This small molecule binds to this protein.
Small molecule (SMILES): Nc1nc2c(ncn2[C@@H]2O[C@H](CO[P](=O)(O)C[P](=O)(O)OP(=O)(O)O)[C@@H](O)[C@H]2O)c(=O)[nH]1

Binding-site contacts:
Ligand atom O2G contacts residue ASN99 of chain 107.B at 2.9 Å (h-bond).
Ligand atom O2B contacts residue GLY144 of chain 107.B at 2.7 Å (h-bond).
Ligand atom PB contacts residue THR143 of chain 107.B at 3.3 Å.
Ligand atom C8 contacts residue ASN329 of chain 108.A at 3.1 Å.
Ligand atom O1G contacts residue THR143 of chain 107.B at 3.4 Å.
Ligand atom N1 contacts residue ASN226 of chain 107.B at 2.7 Å (h-bond).
Ligand atom O1B contacts residue LEU248 of chain 108.A at 3.3 Å.
Ligand atom PG contacts residue MG1 of chain 107.F at 3.5 Å.
Ligand atom O1A contacts residue GLN11 of chain 107.B at 3.1 Å.
Ligand atom O3G contacts residue MG1 of chain 107.F at 2.5 Å.
Ligand atom O4' contacts residue SER138 of chain 107.B at 3.3 Å (h-bond).
Ligand atom C2' contacts residue ASN329 of chain 108.A at 2.5 Å.
Ligand atom O3B contacts residue GLY142 of chain 107.B at 3.5 Å (h-bond).
Ligand atom C2 contacts residue ASN204 of chain 107.B at 3.4 Å.
Ligand atom O6 contacts residue ASN226 of chain 107.B at 3.1 Å (h-bond).
Ligand atom O2B contacts residue THR143 of chain 107.B at 2.7 Å (h-bond).
Ligand atom C2 contacts residue TYR222 of chain 107.B at 3.5 Å (hydrophobic).
Ligand atom C4 contacts residue ASN329 of chain 108.A at 3.2 Å.
Ligand atom O1G contacts residue ALA97 of chain 107.B at 3.0 Å (h-bond).
Ligand atom C6 contacts residue ASN226 of chain 107.B at 3.3 Å.
Ligand atom O2A contacts residue CYS12 of chain 107.B at 3.3 Å (h-bond).
Ligand atom N3 contacts residue ASN204 of chain 107.B at 3.0 Å (h-bond).
Ligand atom C1' contacts residue ASN329 of chain 108.A at 3.1 Å.
Ligand atom O1B contacts residue GLN11 of chain 107.B at 3.2 Å (h-bond).
Ligand atom O6 contacts residue GLN15 of chain 107.B at 2.5 Å (h-bond).
Ligand atom N2 contacts residue ASN226 of chain 107.B at 2.9 Å (h-bond).
Ligand atom O3B contacts residue THR143 of chain 107.B at 3.1 Å (h-bond).
Ligand atom C4' contacts residue SER138 of chain 107.B at 3.2 Å.
Ligand atom O2A contacts residue GLN11 of chain 107.B at 3.5 Å (h-bond).
Ligand atom N7 contacts residue PRO325 of chain 108.A at 3.5 Å.
Ligand atom O2' contacts residue ASN329 of chain 108.A at 2.1 Å.
Ligand atom O2G contacts residue GLY142 of chain 107.B at 3.0 Å (h-bond).
Ligand atom C3' contacts residue ASN329 of chain 108.A at 3.5 Å.
Ligand atom O2B contacts residue GLY10 of chain 107.B at 3.2 Å.
Ligand atom N1 contacts residue TYR222 of chain 107.B at 3.2 Å.
Ligand atom O3' contacts residue GLU181 of chain 107.B at 3.3 Å (salt-bridge).
Ligand atom N9 contacts residue ASN329 of chain 108.A at 2.9 Å (h-bond).
Ligand atom C2 contacts residue ASN226 of chain 107.B at 3.6 Å.
Ligand atom O1B contacts residue MG1 of chain 107.F at 2.4 Å.
Ligand atom N2 contacts residue ASN204 of chain 107.B at 2.6 Å (h-bond).

Sequence of chain 107.B:
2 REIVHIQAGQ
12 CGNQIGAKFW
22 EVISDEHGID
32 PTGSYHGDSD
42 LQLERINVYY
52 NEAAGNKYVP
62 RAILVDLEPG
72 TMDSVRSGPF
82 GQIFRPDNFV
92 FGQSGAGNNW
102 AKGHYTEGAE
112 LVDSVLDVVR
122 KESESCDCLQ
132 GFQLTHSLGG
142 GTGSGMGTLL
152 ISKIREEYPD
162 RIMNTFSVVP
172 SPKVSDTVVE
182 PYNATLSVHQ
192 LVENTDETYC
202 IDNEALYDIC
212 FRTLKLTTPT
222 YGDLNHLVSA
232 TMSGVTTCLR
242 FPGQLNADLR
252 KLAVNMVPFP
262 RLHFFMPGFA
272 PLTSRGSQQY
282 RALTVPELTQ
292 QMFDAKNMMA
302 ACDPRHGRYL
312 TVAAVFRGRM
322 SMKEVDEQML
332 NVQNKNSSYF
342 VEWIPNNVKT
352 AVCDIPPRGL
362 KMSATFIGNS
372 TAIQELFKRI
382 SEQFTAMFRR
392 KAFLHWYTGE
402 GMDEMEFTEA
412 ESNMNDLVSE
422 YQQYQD

Sequence of chain 108.A:
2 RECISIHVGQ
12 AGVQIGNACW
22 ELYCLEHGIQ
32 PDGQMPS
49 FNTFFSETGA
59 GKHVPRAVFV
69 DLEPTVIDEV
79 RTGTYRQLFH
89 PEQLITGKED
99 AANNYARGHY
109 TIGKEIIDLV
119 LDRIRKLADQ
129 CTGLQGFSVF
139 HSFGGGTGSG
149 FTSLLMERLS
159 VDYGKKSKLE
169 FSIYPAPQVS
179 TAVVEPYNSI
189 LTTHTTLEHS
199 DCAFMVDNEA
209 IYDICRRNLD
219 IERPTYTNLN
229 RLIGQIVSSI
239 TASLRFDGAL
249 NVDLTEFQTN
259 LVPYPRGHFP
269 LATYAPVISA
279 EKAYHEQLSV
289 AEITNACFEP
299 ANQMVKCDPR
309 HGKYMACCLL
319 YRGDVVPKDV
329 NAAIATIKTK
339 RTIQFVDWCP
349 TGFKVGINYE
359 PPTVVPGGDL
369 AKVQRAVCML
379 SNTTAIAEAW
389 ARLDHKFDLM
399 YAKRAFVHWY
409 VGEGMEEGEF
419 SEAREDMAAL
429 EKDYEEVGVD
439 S